A protein and the small-molecule ligand that binds it are described below.
Small molecule (SMILES): CC(=O)N[C@@H]1[C@@H](O)[C@H](O)[C@@H](CO)O[C@H]1O

Sequence of chain 1.A:
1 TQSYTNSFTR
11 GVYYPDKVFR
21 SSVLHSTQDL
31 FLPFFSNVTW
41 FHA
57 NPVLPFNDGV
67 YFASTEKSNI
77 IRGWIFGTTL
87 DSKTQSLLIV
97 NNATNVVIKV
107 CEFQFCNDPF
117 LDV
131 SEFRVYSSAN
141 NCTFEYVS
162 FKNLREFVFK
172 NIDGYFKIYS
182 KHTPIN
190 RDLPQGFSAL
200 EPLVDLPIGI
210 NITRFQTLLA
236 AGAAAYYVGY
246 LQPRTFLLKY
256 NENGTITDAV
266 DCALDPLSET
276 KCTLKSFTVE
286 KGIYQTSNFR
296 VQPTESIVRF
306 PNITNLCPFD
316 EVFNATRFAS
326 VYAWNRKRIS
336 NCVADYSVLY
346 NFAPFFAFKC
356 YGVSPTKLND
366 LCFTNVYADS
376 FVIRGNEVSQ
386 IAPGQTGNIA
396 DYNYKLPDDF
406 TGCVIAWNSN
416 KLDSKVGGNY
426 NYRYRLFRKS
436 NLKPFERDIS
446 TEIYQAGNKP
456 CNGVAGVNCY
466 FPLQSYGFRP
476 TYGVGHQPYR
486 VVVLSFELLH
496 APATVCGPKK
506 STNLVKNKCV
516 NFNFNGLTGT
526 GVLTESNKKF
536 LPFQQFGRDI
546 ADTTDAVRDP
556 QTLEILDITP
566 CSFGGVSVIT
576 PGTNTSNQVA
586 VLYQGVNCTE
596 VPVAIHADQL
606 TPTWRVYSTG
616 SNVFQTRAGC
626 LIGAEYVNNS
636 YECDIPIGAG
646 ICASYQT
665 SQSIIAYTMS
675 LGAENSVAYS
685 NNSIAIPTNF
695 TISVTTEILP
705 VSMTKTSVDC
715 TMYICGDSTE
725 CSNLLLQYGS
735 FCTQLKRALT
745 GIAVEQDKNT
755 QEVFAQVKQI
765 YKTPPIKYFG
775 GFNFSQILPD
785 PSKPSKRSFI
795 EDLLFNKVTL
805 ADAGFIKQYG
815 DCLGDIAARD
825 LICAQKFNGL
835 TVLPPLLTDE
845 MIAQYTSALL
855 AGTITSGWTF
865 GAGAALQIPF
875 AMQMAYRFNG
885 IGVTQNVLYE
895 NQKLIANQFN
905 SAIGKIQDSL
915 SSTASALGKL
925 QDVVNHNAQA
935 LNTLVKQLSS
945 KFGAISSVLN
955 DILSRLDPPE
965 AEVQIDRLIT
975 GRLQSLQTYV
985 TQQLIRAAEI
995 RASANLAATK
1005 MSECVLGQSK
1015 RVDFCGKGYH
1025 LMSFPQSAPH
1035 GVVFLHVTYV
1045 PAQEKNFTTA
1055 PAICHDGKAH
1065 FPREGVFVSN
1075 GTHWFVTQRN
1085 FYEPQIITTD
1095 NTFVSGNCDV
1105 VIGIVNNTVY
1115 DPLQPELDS

Sequence of chain 1.B:
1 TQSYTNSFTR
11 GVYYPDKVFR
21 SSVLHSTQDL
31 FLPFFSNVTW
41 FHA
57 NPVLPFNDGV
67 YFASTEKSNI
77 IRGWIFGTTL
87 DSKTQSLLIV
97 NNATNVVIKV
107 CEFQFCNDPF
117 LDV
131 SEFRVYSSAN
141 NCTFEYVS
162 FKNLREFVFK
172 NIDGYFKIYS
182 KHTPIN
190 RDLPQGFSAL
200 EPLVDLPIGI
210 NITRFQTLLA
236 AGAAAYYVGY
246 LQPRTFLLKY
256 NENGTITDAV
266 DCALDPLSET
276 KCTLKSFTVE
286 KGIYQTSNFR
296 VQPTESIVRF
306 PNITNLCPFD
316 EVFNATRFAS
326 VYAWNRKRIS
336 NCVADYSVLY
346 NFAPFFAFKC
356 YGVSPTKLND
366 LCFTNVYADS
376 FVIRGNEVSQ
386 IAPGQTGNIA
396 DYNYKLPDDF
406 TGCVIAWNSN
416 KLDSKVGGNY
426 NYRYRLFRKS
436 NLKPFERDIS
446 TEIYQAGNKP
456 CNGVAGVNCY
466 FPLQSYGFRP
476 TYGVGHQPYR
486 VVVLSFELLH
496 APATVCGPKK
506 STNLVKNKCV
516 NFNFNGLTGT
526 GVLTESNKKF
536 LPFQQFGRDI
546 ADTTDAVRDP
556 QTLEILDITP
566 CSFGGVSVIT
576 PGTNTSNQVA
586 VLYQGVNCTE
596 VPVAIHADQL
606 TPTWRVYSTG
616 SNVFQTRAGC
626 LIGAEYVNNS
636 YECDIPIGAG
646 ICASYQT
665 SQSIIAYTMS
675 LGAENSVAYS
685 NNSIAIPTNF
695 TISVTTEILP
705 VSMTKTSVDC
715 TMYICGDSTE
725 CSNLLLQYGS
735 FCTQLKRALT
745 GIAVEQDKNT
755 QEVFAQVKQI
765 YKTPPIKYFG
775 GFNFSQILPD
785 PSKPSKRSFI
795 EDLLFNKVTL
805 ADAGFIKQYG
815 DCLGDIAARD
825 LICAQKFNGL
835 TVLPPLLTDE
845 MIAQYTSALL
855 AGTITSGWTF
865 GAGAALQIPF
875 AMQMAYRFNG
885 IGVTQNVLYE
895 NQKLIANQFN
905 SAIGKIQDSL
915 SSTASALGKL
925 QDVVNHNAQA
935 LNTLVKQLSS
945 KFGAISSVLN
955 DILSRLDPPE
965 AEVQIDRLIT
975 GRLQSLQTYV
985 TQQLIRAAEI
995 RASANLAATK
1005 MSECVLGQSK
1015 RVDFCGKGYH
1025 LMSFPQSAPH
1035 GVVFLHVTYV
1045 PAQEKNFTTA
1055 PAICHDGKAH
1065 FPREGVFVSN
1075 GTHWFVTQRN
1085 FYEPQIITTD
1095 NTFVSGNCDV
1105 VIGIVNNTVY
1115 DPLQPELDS

Binding-site contacts:
Ligand atom C5 contacts residue ALA682 of chain 1.B at 3.7 Å (hydrophobic).
Ligand atom C8 contacts residue LYS1049 of chain 1.B at 4.3 Å.
Ligand atom C3 contacts residue ALA682 of chain 1.B at 4.4 Å (hydrophobic).
Ligand atom C4 contacts residue ASN1050 of chain 1.B at 4.2 Å.
Ligand atom C1 contacts residue ASN1050 of chain 1.B at 1.4 Å.
Ligand atom O5 contacts residue ASN1050 of chain 1.B at 2.3 Å (h-bond).
Ligand atom C7 contacts residue ASN1050 of chain 1.B at 3.6 Å.
Ligand atom N2 contacts residue ASN1050 of chain 1.B at 2.8 Å (h-bond).
Ligand atom O7 contacts residue ASN1050 of chain 1.B at 4.2 Å.
Ligand atom C8 contacts residue ASN1050 of chain 1.B at 3.8 Å.
Ligand atom C1 contacts residue GLN871 of chain 1.A at 4.2 Å.
Ligand atom O4 contacts residue ALA682 of chain 1.B at 4.1 Å.
Ligand atom C6 contacts residue ALA682 of chain 1.B at 4.4 Å (hydrophobic).
Ligand atom C4 contacts residue ALA682 of chain 1.B at 4.3 Å (hydrophobic).
Ligand atom C3 contacts residue ASN1050 of chain 1.B at 3.8 Å.
Ligand atom C8 contacts residue GLU1048 of chain 1.B at 3.4 Å.
Ligand atom C2 contacts residue ASN1050 of chain 1.B at 2.5 Å.
Ligand atom C5 contacts residue ASN1050 of chain 1.B at 3.6 Å.